Sequence of chain 1.A:
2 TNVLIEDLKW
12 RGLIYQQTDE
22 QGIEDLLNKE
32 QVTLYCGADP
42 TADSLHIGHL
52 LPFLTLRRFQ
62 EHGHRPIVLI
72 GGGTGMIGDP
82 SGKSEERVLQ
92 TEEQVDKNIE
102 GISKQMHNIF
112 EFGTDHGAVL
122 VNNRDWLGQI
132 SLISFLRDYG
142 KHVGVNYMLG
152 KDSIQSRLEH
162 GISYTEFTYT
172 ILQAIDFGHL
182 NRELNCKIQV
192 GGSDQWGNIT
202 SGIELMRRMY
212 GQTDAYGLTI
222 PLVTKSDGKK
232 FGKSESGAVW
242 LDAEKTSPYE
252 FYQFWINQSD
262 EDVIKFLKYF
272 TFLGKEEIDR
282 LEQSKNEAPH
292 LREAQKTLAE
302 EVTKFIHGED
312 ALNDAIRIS

Binding-site contacts:
Ligand atom N19 contacts residue GLY38 of chain 1.A at 3.5 Å (h-bond).
Ligand atom C27 contacts residue ILE103 of chain 1.A at 3.5 Å (hydrophobic).
Ligand atom C3 contacts residue GLY193 of chain 1.A at 3.5 Å.
Ligand atom C7 contacts residue ASN124 of chain 1.A at 3.4 Å.
Ligand atom O32 contacts residue ASP195 of chain 1.A at 3.1 Å (salt-bridge).
Ligand atom C12 contacts residue GLN174 of chain 1.A at 3.5 Å.
Ligand atom O23 contacts residue ASP40 of chain 1.A at 3.1 Å (salt-bridge).
Ligand atom C7 contacts residue LEU70 of chain 1.A at 3.4 Å (hydrophobic).
Ligand atom C7 contacts residue ASP177 of chain 1.A at 3.2 Å.
Ligand atom O32 contacts residue GLY193 of chain 1.A at 3.5 Å (h-bond).
Ligand atom N16 contacts residue TYR170 of chain 1.A at 2.7 Å (h-bond).
Ligand atom C12 contacts residue LEU70 of chain 1.A at 3.7 Å (hydrophobic).
Ligand atom O64 contacts residue HIS50 of chain 1.A at 3.0 Å (h-bond).
Ligand atom O23 contacts residue ALA39 of chain 1.A at 3.5 Å.
Ligand atom C15 contacts residue GLN196 of chain 1.A at 3.2 Å.
Ligand atom C24 contacts residue ASP40 of chain 1.A at 2.7 Å.
Ligand atom C11 contacts residue GLN174 of chain 1.A at 3.2 Å.
Ligand atom C14 contacts residue ASP40 of chain 1.A at 3.7 Å.
Ligand atom C8 contacts residue ASP40 of chain 1.A at 3.3 Å.
Ligand atom N16 contacts residue GLN174 of chain 1.A at 3.3 Å (h-bond).
Ligand atom O31 contacts residue PHE54 of chain 1.A at 3.1 Å.
Ligand atom C4 contacts residue GLY193 of chain 1.A at 3.4 Å.
Ligand atom O31 contacts residue HIS50 of chain 1.A at 3.4 Å (h-bond).
Ligand atom C14 contacts residue TYR170 of chain 1.A at 3.7 Å (hydrophobic).
Ligand atom O13 contacts residue TYR36 of chain 1.A at 3.3 Å (h-bond).
Ligand atom O13 contacts residue GLN174 of chain 1.A at 3.6 Å.
Ligand atom C27 contacts residue HIS50 of chain 1.A at 3.5 Å.
Ligand atom O28 contacts residue GLY38 of chain 1.A at 2.7 Å (h-bond).
Ligand atom N16 contacts residue ASP80 of chain 1.A at 2.8 Å (salt-bridge).
Ligand atom C30 contacts residue PRO53 of chain 1.A at 3.4 Å (hydrophobic).
Ligand atom C12 contacts residue ASP177 of chain 1.A at 3.2 Å.
Ligand atom O29 contacts residue GLY49 of chain 1.A at 3.4 Å (h-bond).
Ligand atom O13 contacts residue ASP177 of chain 1.A at 2.5 Å (salt-bridge).
Ligand atom C8 contacts residue THR75 of chain 1.A at 3.7 Å.
Ligand atom C30 contacts residue HIS50 of chain 1.A at 3.1 Å.
Ligand atom N16 contacts residue GLN196 of chain 1.A at 3.1 Å (h-bond).
Ligand atom C10 contacts residue GLN174 of chain 1.A at 3.3 Å.
Ligand atom C25 contacts residue ASP40 of chain 1.A at 3.6 Å.
Ligand atom O18 contacts residue ASP80 of chain 1.A at 3.3 Å (salt-bridge).
Ligand atom C26 contacts residue ASP40 of chain 1.A at 3.5 Å.

This small molecule binds to this protein.
Small molecule (SMILES): CCCCOC(=O)[C@@H](NC(=O)[C@@H](N)Cc1ccc(O)cc1)[C@H]1[C@H](O)[C@](O)(CO)[C@@H](O)CN1O